The protein below binds the small molecule below.
Small molecule (SMILES): OC[C@H]1O[C@H](O)[C@@H](O)[C@@H](O)[C@@H]1O

Sequence of chain 1.B:
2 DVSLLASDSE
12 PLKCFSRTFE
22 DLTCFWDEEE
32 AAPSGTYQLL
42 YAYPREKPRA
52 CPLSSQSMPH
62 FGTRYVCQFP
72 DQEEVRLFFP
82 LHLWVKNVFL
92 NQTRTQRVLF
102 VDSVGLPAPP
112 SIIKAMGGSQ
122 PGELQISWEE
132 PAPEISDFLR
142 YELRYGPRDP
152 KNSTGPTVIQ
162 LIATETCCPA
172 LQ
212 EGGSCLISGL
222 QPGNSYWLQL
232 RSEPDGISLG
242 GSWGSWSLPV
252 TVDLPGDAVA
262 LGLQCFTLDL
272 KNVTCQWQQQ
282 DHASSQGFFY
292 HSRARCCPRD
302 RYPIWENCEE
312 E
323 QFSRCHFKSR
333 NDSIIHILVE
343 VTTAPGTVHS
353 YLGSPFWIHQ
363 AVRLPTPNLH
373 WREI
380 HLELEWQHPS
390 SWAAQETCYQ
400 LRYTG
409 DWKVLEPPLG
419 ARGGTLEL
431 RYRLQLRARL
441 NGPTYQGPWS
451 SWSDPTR

Binding-site contacts:
Ligand atom C6 contacts residue ARG145 of chain 1.B at 4.1 Å.
Ligand atom C1 contacts residue TRP247 of chain 1.B at 1.5 Å (hydrophobic).
Ligand atom C4 contacts residue TRP247 of chain 1.B at 3.9 Å (hydrophobic).
Ligand atom O6 contacts residue TRP247 of chain 1.B at 4.4 Å.
Ligand atom C5 contacts residue ARG145 of chain 1.B at 4.1 Å.
Ligand atom O5 contacts residue ARG145 of chain 1.B at 3.9 Å.
Ligand atom C1 contacts residue ARG145 of chain 1.B at 4.5 Å.
Ligand atom O5 contacts residue TRP247 of chain 1.B at 2.5 Å.
Ligand atom C6 contacts residue TRP247 of chain 1.B at 4.4 Å (hydrophobic).
Ligand atom O2 contacts residue SER246 of chain 1.B at 3.6 Å.
Ligand atom O6 contacts residue ARG145 of chain 1.B at 2.9 Å (salt-bridge).
Ligand atom C5 contacts residue TRP247 of chain 1.B at 3.2 Å (hydrophobic).
Ligand atom C2 contacts residue SER246 of chain 1.B at 4.0 Å.
Ligand atom O2 contacts residue TRP247 of chain 1.B at 3.7 Å.
Ligand atom C3 contacts residue TRP247 of chain 1.B at 3.4 Å (hydrophobic).
Ligand atom C2 contacts residue TRP247 of chain 1.B at 2.5 Å (hydrophobic).